Sequence of chain 1.A:
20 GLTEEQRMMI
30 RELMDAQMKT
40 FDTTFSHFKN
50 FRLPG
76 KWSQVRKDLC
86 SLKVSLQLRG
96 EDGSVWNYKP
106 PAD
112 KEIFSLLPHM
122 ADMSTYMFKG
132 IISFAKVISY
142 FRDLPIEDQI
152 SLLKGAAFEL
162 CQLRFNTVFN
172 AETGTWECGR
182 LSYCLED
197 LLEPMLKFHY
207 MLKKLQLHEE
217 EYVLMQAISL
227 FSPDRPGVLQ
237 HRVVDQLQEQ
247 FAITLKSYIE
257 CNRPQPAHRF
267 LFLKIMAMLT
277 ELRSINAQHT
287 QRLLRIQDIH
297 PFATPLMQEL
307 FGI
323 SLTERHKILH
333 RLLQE

A small-molecule ligand and the protein it binds are described below.
Small molecule (SMILES): CCC[C@H](CC)Oc1ccc(C(C)(C)C)cc1NC(=O)c1nnn(-c2cc(OC)ccc2OC)c1C

Binding-site contacts:
Ligand atom N03 contacts residue YGO1 of chain 1.D at 0.2 Å (h-bond).
Ligand atom C21 contacts residue YGO1 of chain 1.D at 0.2 Å.
Ligand atom N26 contacts residue YGO1 of chain 1.D at 0.2 Å (h-bond).
Ligand atom N25 contacts residue YGO1 of chain 1.D at 0.1 Å (h-bond).
Ligand atom C11 contacts residue YGO1 of chain 1.D at 0.1 Å.
Ligand atom N26 contacts residue GLN163 of chain 1.A at 3.2 Å (h-bond).
Ligand atom C12 contacts residue YGO1 of chain 1.D at 1.4 Å.
Ligand atom C09 contacts residue YGO1 of chain 1.D at 1.3 Å.
Ligand atom C18 contacts residue YGO1 of chain 1.D at 0.3 Å.
Ligand atom C12 contacts residue GLN163 of chain 1.A at 3.2 Å.
Ligand atom O29 contacts residue YGO1 of chain 1.D at 0.1 Å (h-bond).
Ligand atom O01 contacts residue YGO1 of chain 1.D at 0.4 Å (h-bond).
Ligand atom C33 contacts residue YGO1 of chain 1.D at 0.2 Å.
Ligand atom C20 contacts residue YGO1 of chain 1.D at 0.3 Å.
Ligand atom C10 contacts residue YGO1 of chain 1.D at 1.0 Å.
Ligand atom C15 contacts residue YGO1 of chain 1.D at 0.4 Å.
Ligand atom C35 contacts residue YGO1 of chain 1.D at 0.1 Å.
Ligand atom N24 contacts residue YGO1 of chain 1.D at 0.1 Å (h-bond).
Ligand atom C36 contacts residue YGO1 of chain 1.D at 0.2 Å.
Ligand atom C04 contacts residue YGO1 of chain 1.D at 0.3 Å.
Ligand atom C02 contacts residue YGO1 of chain 1.D at 0.3 Å.
Ligand atom C07 contacts residue YGO1 of chain 1.D at 1.4 Å.
Ligand atom C16 contacts residue YGO1 of chain 1.D at 0.4 Å.
Ligand atom C08 contacts residue YGO1 of chain 1.D at 0.9 Å.
Ligand atom O06 contacts residue YGO1 of chain 1.D at 0.4 Å (h-bond).
Ligand atom C27 contacts residue YGO1 of chain 1.D at 0.1 Å.
Ligand atom N25 contacts residue PHE159 of chain 1.A at 3.2 Å.
Ligand atom C22 contacts residue YGO1 of chain 1.D at 0.1 Å.
Ligand atom C17 contacts residue YGO1 of chain 1.D at 0.6 Å.
Ligand atom C31 contacts residue YGO1 of chain 1.D at 0.1 Å.
Ligand atom C32 contacts residue YGO1 of chain 1.D at 0.2 Å.
Ligand atom O34 contacts residue YGO1 of chain 1.D at 0.2 Å (h-bond).
Ligand atom C13 contacts residue YGO1 of chain 1.D at 0.3 Å.
Ligand atom C30 contacts residue YGO1 of chain 1.D at 0.1 Å.
Ligand atom C14 contacts residue YGO1 of chain 1.D at 0.4 Å.
Ligand atom C23 contacts residue YGO1 of chain 1.D at 0.1 Å.
Ligand atom C28 contacts residue YGO1 of chain 1.D at 0.1 Å.
Ligand atom C05 contacts residue YGO1 of chain 1.D at 0.3 Å.
Ligand atom N25 contacts residue GLN163 of chain 1.A at 3.0 Å (h-bond).
Ligand atom C19 contacts residue YGO1 of chain 1.D at 0.5 Å.